Sequence of chain 1.A:
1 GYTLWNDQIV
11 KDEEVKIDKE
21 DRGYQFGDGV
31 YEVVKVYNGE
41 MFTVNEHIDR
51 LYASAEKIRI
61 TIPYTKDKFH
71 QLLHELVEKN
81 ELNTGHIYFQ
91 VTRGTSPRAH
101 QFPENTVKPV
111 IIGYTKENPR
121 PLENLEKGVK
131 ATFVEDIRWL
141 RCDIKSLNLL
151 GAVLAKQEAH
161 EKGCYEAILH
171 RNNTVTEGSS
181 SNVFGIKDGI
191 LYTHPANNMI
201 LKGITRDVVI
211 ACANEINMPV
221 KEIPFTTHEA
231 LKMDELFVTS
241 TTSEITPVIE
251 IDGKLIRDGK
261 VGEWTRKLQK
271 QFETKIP

Sequence of chain 1.B:
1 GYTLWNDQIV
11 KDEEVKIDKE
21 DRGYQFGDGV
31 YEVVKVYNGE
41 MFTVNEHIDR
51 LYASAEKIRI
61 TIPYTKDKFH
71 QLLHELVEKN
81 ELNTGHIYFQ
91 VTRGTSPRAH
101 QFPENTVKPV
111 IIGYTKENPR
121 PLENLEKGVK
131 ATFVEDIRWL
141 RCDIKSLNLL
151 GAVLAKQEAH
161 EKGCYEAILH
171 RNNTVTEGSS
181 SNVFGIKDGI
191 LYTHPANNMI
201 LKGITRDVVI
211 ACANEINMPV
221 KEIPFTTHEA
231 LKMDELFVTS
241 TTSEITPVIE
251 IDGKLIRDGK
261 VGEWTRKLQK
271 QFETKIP

This protein binds this small molecule.
Small molecule (SMILES): Cc1ncc(COP(=O)(O)O)c(CN[C@@H]2CONC2=O)c1O

Binding-site contacts:
Ligand atom N1 contacts residue SER181 of chain 1.B at 3.4 Å (h-bond).
Ligand atom C2A contacts residue ARG138 of chain 1.B at 3.7 Å.
Ligand atom C2 contacts residue SER181 of chain 1.B at 3.7 Å.
Ligand atom C contacts residue HIS100 of chain 1.A at 3.6 Å.
Ligand atom O1P contacts residue THR241 of chain 1.B at 3.8 Å.
Ligand atom C contacts residue ARG98 of chain 1.A at 3.7 Å.
Ligand atom O3P contacts residue THR241 of chain 1.B at 3.7 Å.
Ligand atom O1P contacts residue ARG50 of chain 1.B at 3.0 Å (salt-bridge).
Ligand atom O3P contacts residue GLY203 of chain 1.B at 3.7 Å.
Ligand atom O4P contacts residue LEU201 of chain 1.B at 3.6 Å.
Ligand atom O3P contacts residue ILE204 of chain 1.B at 3.4 Å (h-bond).
Ligand atom OG contacts residue VAL33 of chain 1.B at 3.5 Å.
Ligand atom O3 contacts residue SER180 of chain 1.B at 3.5 Å.
Ligand atom C contacts residue TYR31 of chain 1.B at 3.5 Å (hydrophobic).
Ligand atom C3 contacts residue SER180 of chain 1.B at 3.6 Å.
Ligand atom C6 contacts residue GLU177 of chain 1.B at 3.6 Å.
Ligand atom N contacts residue LYS145 of chain 1.B at 3.2 Å (salt-bridge).
Ligand atom C2A contacts residue GLU177 of chain 1.B at 3.7 Å.
Ligand atom C4A contacts residue LYS145 of chain 1.B at 3.3 Å.
Ligand atom P contacts residue THR241 of chain 1.B at 3.7 Å.
Ligand atom O contacts residue TYR31 of chain 1.B at 2.5 Å (h-bond).
Ligand atom O1P contacts residue GLY203 of chain 1.B at 3.6 Å.
Ligand atom O4P contacts residue GLY203 of chain 1.B at 3.5 Å.
Ligand atom O3P contacts residue SER240 of chain 1.B at 3.7 Å.
Ligand atom O2P contacts residue THR241 of chain 1.B at 2.7 Å (h-bond).
Ligand atom C5 contacts residue LEU201 of chain 1.B at 3.7 Å (hydrophobic).
Ligand atom C6 contacts residue ASN182 of chain 1.B at 3.5 Å.
Ligand atom C4 contacts residue SER180 of chain 1.B at 3.6 Å.
Ligand atom C5 contacts residue SER181 of chain 1.B at 3.8 Å.
Ligand atom C4A contacts residue SER180 of chain 1.B at 3.8 Å.
Ligand atom N1 contacts residue LEU201 of chain 1.B at 3.6 Å.
Ligand atom ND contacts residue ARG98 of chain 1.A at 3.1 Å (salt-bridge).
Ligand atom C6 contacts residue LEU201 of chain 1.B at 3.7 Å (hydrophobic).
Ligand atom O contacts residue ARG98 of chain 1.A at 3.0 Å (salt-bridge).
Ligand atom C6 contacts residue SER181 of chain 1.B at 3.5 Å.
Ligand atom O1P contacts residue ILE204 of chain 1.B at 2.9 Å (h-bond).
Ligand atom O3P contacts residue THR205 of chain 1.B at 2.8 Å (h-bond).
Ligand atom N1 contacts residue GLU177 of chain 1.B at 2.9 Å (salt-bridge).
Ligand atom P contacts residue ILE204 of chain 1.B at 3.6 Å.
Ligand atom O contacts residue HIS100 of chain 1.A at 3.1 Å (h-bond).